The small molecule below binds the protein below.
Small molecule (SMILES): CSCC[C@H](NC(=O)[C@H](Cc1ccccc1)NC(=O)[C@H]1CCCN1C(=O)[C@@H](N)CCCN=C(N)N)C(=O)NCC(=O)N[C@@H](C=O)[C@@H](C)O

Sequence of chain 35.P:
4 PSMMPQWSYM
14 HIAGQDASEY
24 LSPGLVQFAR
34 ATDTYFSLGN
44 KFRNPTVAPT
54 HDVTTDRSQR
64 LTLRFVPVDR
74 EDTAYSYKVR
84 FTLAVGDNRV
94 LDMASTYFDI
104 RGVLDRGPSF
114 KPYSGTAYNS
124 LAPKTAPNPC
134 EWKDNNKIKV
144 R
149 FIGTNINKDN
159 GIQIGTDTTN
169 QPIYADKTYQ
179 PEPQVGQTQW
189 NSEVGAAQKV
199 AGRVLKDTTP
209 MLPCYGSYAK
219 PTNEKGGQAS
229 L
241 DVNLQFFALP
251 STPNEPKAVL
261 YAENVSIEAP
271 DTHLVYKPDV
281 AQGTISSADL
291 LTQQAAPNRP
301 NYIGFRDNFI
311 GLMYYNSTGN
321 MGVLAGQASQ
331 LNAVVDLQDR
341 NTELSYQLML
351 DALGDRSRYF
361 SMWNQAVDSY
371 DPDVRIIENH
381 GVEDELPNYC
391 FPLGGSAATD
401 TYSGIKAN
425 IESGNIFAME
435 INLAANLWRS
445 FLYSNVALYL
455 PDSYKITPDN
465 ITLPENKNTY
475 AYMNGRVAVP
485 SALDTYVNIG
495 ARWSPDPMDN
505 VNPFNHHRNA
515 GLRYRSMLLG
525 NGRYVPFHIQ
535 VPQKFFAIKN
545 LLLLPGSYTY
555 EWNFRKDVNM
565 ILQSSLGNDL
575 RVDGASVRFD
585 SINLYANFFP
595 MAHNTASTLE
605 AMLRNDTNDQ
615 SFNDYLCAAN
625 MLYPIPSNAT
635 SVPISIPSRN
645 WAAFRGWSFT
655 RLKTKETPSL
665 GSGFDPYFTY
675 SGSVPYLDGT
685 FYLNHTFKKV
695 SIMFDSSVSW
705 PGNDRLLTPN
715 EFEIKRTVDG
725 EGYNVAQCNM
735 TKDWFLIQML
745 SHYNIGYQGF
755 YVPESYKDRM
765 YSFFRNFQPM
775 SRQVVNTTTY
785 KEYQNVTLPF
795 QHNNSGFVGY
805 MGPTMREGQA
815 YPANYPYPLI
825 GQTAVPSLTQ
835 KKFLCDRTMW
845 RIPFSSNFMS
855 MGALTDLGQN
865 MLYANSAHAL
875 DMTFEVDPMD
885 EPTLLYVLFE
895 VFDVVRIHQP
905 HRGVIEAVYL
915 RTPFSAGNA

Sequence of chain 35.O:
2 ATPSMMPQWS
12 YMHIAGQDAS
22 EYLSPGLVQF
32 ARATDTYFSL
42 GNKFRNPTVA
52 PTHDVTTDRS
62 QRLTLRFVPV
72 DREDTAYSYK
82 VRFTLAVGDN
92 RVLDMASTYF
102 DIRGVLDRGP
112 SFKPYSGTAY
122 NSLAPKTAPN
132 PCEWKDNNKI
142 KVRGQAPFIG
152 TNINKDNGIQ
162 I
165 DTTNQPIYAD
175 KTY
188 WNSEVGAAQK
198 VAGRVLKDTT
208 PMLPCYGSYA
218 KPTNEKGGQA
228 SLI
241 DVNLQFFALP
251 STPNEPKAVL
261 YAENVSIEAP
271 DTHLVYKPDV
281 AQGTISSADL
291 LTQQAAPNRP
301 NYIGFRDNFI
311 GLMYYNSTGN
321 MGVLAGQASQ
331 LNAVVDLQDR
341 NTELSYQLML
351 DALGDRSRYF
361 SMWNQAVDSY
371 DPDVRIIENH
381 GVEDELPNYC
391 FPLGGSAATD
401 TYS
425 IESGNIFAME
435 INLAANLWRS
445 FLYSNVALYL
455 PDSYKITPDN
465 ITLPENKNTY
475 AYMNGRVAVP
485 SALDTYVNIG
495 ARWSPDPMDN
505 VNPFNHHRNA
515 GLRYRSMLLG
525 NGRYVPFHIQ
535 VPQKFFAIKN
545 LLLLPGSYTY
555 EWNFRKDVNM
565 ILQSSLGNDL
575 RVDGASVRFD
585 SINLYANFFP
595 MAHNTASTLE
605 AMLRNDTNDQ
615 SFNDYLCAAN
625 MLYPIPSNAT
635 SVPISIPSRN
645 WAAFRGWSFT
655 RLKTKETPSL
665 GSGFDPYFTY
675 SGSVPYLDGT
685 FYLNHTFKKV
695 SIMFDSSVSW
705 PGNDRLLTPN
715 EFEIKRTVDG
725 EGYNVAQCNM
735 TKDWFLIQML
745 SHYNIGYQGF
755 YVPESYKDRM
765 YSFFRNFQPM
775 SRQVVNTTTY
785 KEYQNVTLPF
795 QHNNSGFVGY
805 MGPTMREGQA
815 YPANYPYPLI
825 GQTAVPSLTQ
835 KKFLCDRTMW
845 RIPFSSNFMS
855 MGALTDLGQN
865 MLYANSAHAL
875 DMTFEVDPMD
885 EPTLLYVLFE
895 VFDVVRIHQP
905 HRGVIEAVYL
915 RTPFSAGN

Sequence of chain 35.N:
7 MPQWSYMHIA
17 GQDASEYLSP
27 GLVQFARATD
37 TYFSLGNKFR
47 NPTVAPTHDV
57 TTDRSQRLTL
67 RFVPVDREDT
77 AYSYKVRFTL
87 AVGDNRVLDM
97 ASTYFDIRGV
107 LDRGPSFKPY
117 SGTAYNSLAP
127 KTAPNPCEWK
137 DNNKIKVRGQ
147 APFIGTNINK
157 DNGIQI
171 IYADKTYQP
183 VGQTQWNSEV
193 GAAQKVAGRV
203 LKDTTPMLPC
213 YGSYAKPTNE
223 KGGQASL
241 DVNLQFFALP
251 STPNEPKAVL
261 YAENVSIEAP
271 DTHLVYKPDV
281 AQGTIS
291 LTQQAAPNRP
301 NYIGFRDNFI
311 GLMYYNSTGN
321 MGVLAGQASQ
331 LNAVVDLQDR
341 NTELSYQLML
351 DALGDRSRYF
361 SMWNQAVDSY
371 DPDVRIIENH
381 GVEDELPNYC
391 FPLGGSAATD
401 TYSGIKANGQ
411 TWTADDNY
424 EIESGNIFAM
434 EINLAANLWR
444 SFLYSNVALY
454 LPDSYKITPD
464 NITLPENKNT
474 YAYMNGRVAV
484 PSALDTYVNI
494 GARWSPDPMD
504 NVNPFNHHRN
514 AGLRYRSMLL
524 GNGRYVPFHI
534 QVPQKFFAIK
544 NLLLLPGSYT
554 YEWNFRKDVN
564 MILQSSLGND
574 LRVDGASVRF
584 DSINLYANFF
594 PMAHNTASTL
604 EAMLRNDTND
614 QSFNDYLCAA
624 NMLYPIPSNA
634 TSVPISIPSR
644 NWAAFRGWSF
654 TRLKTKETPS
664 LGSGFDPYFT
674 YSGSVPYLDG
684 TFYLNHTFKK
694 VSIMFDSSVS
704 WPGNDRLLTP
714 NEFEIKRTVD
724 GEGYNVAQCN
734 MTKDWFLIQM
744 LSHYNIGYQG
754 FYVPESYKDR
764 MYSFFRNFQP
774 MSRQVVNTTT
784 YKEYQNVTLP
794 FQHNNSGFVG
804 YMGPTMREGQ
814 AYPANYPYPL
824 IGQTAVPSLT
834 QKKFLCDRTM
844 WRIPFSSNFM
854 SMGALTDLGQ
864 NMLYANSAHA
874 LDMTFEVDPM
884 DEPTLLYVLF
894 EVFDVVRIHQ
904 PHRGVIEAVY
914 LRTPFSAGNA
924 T

Binding-site contacts:
Ligand atom CD2 contacts residue TYR38 of chain 35.N at 3.8 Å (hydrophobic).
Ligand atom OG1 contacts residue THR49 of chain 35.O at 4.2 Å.
Ligand atom O contacts residue GLY17 of chain 35.O at 4.0 Å.
Ligand atom CZ contacts residue PHE31 of chain 35.N at 4.2 Å (hydrophobic).
Ligand atom CE2 contacts residue ASP55 of chain 35.O at 3.6 Å.
Ligand atom NH1 contacts residue PHE31 of chain 35.N at 3.0 Å.
Ligand atom CB contacts residue TYR38 of chain 35.N at 3.6 Å (hydrophobic).
Ligand atom CB contacts residue PRO48 of chain 35.O at 3.9 Å (hydrophobic).
Ligand atom NH2 contacts residue THR602 of chain 35.O at 4.4 Å.
Ligand atom CD1 contacts residue ALA34 of chain 35.N at 4.3 Å (hydrophobic).
Ligand atom N contacts residue VAL50 of chain 35.O at 4.2 Å.
Ligand atom CD2 contacts residue VAL56 of chain 35.O at 3.8 Å (hydrophobic).
Ligand atom OG1 contacts residue PRO48 of chain 35.O at 3.1 Å.
Ligand atom O contacts residue ALA34 of chain 35.N at 4.1 Å.
Ligand atom N contacts residue PRO52 of chain 35.O at 4.0 Å.
Ligand atom CA contacts residue PRO48 of chain 35.O at 4.2 Å (hydrophobic).
Ligand atom CA contacts residue PRO52 of chain 35.O at 4.1 Å (hydrophobic).
Ligand atom CD2 contacts residue HIS54 of chain 35.O at 4.4 Å.
Ligand atom CZ contacts residue PHE31 of chain 35.N at 4.3 Å (hydrophobic).
Ligand atom C contacts residue VAL50 of chain 35.O at 3.6 Å (hydrophobic).
Ligand atom N contacts residue VAL50 of chain 35.O at 3.6 Å (h-bond).
Ligand atom CE2 contacts residue THR599 of chain 35.O at 4.2 Å.
Ligand atom CB contacts residue THR49 of chain 35.O at 4.0 Å.
Ligand atom CB contacts residue VAL56 of chain 35.O at 4.2 Å (hydrophobic).
Ligand atom O contacts residue THR49 of chain 35.O at 4.2 Å.
Ligand atom NH1 contacts residue MET606 of chain 35.O at 4.0 Å.
Ligand atom O contacts residue PRO52 of chain 35.O at 4.0 Å.
Ligand atom CD2 contacts residue ASP55 of chain 35.O at 3.8 Å.
Ligand atom O contacts residue PRO48 of chain 35.O at 3.4 Å.
Ligand atom CA contacts residue ALA51 of chain 35.O at 4.4 Å (hydrophobic).
Ligand atom C contacts residue PRO48 of chain 35.O at 3.9 Å (hydrophobic).
Ligand atom CB contacts residue PRO52 of chain 35.O at 3.8 Å (hydrophobic).
Ligand atom CG contacts residue TYR38 of chain 35.N at 3.7 Å (hydrophobic).
Ligand atom NH1 contacts residue GLY27 of chain 35.N at 4.4 Å.
Ligand atom CD1 contacts residue TYR38 of chain 35.N at 4.4 Å (hydrophobic).
Ligand atom C contacts residue PRO52 of chain 35.O at 4.2 Å (hydrophobic).
Ligand atom CA contacts residue VAL50 of chain 35.O at 3.0 Å (hydrophobic).
Ligand atom CB contacts residue ALA34 of chain 35.N at 4.3 Å (hydrophobic).
Ligand atom NH2 contacts residue MET606 of chain 35.O at 4.2 Å.
Ligand atom O contacts residue VAL50 of chain 35.O at 3.7 Å.